This small molecule binds to this protein.
Small molecule (SMILES): CC(=O)N[C@H]1[C@H](O[C@H]2[C@H](O)[C@@H](NC(C)=O)CO[C@@H]2CO)O[C@H](CO)[C@@H](O)[C@@H]1O

Binding-site contacts:
Ligand atom C3 contacts residue ASN1134 of chain 1.A at 3.8 Å.
Ligand atom C1 contacts residue ASN1134 of chain 1.A at 1.4 Å.
Ligand atom C5 contacts residue ASN1134 of chain 1.A at 3.7 Å.
Ligand atom C8 contacts residue ASN1134 of chain 1.A at 4.0 Å.
Ligand atom C4 contacts residue ASN1134 of chain 1.A at 4.2 Å.
Ligand atom O7 contacts residue ASN1134 of chain 1.A at 3.2 Å (h-bond).
Ligand atom N2 contacts residue ASN1134 of chain 1.A at 2.8 Å (h-bond).
Ligand atom C7 contacts residue ASN1134 of chain 1.A at 3.2 Å.
Ligand atom O5 contacts residue ASN1134 of chain 1.A at 2.4 Å (h-bond).
Ligand atom C2 contacts residue ASN1134 of chain 1.A at 2.4 Å.

Sequence of chain 1.A:
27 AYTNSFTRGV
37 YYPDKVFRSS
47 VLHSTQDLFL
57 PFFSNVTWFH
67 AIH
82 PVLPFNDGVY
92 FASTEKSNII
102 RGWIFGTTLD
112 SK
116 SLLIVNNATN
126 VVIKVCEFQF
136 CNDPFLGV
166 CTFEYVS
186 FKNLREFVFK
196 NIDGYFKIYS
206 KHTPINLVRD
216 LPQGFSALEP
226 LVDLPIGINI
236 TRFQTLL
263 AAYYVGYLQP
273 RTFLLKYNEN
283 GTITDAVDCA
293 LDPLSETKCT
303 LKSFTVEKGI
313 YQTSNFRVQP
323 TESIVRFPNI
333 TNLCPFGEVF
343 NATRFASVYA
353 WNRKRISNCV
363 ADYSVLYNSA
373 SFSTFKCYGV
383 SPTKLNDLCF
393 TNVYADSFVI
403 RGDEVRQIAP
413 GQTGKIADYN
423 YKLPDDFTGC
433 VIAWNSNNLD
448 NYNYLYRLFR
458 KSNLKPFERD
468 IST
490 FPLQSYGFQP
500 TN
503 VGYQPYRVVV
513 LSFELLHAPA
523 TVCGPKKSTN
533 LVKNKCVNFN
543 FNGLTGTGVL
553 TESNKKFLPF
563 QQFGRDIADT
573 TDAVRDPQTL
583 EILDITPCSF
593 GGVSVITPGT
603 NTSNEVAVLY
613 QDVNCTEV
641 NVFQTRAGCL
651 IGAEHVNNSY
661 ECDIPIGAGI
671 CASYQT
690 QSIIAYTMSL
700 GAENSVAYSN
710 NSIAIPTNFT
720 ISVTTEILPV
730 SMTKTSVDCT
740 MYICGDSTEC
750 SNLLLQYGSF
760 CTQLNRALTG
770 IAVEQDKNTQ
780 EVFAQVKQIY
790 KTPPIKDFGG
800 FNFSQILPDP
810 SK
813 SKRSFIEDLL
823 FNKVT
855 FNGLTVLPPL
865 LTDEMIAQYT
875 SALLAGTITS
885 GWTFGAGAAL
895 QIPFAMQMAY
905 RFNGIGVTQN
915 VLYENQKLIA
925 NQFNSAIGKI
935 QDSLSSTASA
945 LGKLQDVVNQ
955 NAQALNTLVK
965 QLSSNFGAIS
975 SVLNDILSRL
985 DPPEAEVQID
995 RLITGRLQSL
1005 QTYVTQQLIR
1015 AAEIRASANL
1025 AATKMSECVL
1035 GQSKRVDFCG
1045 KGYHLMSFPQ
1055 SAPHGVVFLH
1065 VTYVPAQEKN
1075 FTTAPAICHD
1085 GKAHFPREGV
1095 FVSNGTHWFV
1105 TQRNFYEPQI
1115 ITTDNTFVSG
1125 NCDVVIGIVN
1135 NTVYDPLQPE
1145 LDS